A small-molecule ligand and the protein it binds are described below.
Small molecule (SMILES): CC(=O)N[C@@H]1[C@@H](O)[C@H](O)[C@@H](CO)O[C@H]1O

Binding-site contacts:
Ligand atom C8 contacts residue ASN11 of chain 1.A at 4.0 Å.
Ligand atom C7 contacts residue ASN11 of chain 1.A at 3.6 Å.
Ligand atom C3 contacts residue ASN11 of chain 1.A at 3.8 Å.
Ligand atom C5 contacts residue ASN11 of chain 1.A at 3.6 Å.
Ligand atom O7 contacts residue ASN11 of chain 1.A at 3.9 Å.
Ligand atom C4 contacts residue ASN11 of chain 1.A at 4.2 Å.
Ligand atom C1 contacts residue ASN11 of chain 1.A at 1.4 Å.
Ligand atom N2 contacts residue ASN11 of chain 1.A at 2.9 Å (h-bond).
Ligand atom C2 contacts residue ASN11 of chain 1.A at 2.5 Å.
Ligand atom O5 contacts residue ASN11 of chain 1.A at 2.3 Å (h-bond).

Sequence of chain 1.A:
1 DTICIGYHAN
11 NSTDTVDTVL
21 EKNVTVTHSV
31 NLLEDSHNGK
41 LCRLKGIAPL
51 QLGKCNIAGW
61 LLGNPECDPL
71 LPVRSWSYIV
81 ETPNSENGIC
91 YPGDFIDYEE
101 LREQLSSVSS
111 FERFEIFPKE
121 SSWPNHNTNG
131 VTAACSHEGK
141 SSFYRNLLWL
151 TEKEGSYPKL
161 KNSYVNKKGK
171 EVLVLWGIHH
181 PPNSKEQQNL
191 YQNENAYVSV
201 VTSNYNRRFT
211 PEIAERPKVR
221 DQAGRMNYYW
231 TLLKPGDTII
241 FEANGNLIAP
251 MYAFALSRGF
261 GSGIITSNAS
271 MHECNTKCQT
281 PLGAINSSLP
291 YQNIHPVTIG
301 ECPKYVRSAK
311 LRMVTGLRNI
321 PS